Binding-site contacts:
Ligand atom O7 contacts residue TYR90 of chain 4.C at 3.7 Å.
Ligand atom C4 contacts residue ASN118 of chain 4.C at 4.2 Å.
Ligand atom C5 contacts residue THR120 of chain 4.C at 4.0 Å.
Ligand atom N2 contacts residue ASN118 of chain 4.C at 2.9 Å (h-bond).
Ligand atom C5 contacts residue ASN118 of chain 4.C at 3.7 Å.
Ligand atom C8 contacts residue TYR90 of chain 4.C at 3.9 Å (hydrophobic).
Ligand atom O5 contacts residue THR89 of chain 4.C at 3.8 Å.
Ligand atom C1 contacts residue SER66 of chain 4.C at 4.2 Å.
Ligand atom C6 contacts residue PHE119 of chain 4.C at 4.1 Å (hydrophobic).
Ligand atom O5 contacts residue PHE119 of chain 4.C at 4.2 Å.
Ligand atom O6 contacts residue THR120 of chain 4.C at 3.1 Å (h-bond).
Ligand atom C8 contacts residue ASN118 of chain 4.C at 3.9 Å.
Ligand atom C1 contacts residue ASN118 of chain 4.C at 1.4 Å.
Ligand atom C3 contacts residue ASN118 of chain 4.C at 3.8 Å.
Ligand atom O5 contacts residue THR120 of chain 4.C at 3.4 Å (h-bond).
Ligand atom C2 contacts residue ASN118 of chain 4.C at 2.4 Å.
Ligand atom C7 contacts residue TYR90 of chain 4.C at 3.8 Å (hydrophobic).
Ligand atom C6 contacts residue THR120 of chain 4.C at 3.4 Å.
Ligand atom N2 contacts residue TYR90 of chain 4.C at 4.5 Å.
Ligand atom O5 contacts residue ASN118 of chain 4.C at 2.4 Å (h-bond).
Ligand atom C6 contacts residue THR89 of chain 4.C at 4.2 Å.
Ligand atom C5 contacts residue THR89 of chain 4.C at 4.1 Å.
Ligand atom C7 contacts residue ASN118 of chain 4.C at 3.6 Å.
Ligand atom O6 contacts residue THR89 of chain 4.C at 3.5 Å.
Ligand atom O6 contacts residue ASN118 of chain 4.C at 4.1 Å.
Ligand atom C2 contacts residue SER66 of chain 4.C at 4.4 Å.
Ligand atom C1 contacts residue THR89 of chain 4.C at 3.9 Å.
Ligand atom O7 contacts residue ASN118 of chain 4.C at 4.5 Å.
Ligand atom O6 contacts residue PHE119 of chain 4.C at 2.8 Å (h-bond).

A small-molecule ligand and the protein it binds are described below.
Small molecule (SMILES): CC(=O)N[C@@H]1[C@@H](O)[C@H](O)[C@@H](CO)O[C@H]1O

Sequence of chain 4.C:
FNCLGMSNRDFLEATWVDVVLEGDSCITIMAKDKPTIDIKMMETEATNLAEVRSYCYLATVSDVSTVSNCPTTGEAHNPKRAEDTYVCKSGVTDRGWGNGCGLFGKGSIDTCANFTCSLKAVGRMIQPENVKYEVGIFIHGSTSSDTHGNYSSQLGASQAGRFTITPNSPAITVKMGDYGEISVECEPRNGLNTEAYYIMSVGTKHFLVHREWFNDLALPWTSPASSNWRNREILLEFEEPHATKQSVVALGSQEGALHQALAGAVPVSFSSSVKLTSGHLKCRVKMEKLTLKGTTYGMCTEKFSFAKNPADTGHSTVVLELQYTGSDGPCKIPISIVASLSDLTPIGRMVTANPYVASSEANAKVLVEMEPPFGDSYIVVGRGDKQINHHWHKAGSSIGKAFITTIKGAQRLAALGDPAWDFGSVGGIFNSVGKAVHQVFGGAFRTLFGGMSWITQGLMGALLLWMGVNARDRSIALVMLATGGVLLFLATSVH